Sequence of chain 1.B:
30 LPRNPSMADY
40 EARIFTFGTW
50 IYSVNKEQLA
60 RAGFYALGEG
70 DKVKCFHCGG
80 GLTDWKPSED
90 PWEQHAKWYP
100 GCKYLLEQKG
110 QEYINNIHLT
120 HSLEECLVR

This protein binds this small molecule.
Small molecule (SMILES): CC[C@H](N)C(=O)N[C@@H]1C(=O)N2[C@@H](CC[C@@H]1CO)CC[C@H]2C(=O)NC(c1ccccc1)c1ccccc1

Binding-site contacts:
Ligand atom N contacts residue GLU88 of chain 1.B at 2.7 Å (salt-bridge).
Ligand atom CBC contacts residue THR82 of chain 1.B at 3.6 Å.
Ligand atom OAD contacts residue TYR98 of chain 1.B at 3.3 Å (h-bond).
Ligand atom CAJ contacts residue LEU81 of chain 1.B at 3.5 Å (hydrophobic).
Ligand atom CAU contacts residue TRP97 of chain 1.B at 3.6 Å (hydrophobic).
Ligand atom NAX contacts residue THR82 of chain 1.B at 3.1 Å (h-bond).
Ligand atom CAL contacts residue LYS71 of chain 1.B at 3.6 Å.
Ligand atom CAN contacts residue GLY80 of chain 1.B at 3.7 Å.
Ligand atom CAA contacts residue TRP84 of chain 1.B at 3.9 Å (hydrophobic).
Ligand atom CAV contacts residue TYR98 of chain 1.B at 3.8 Å (hydrophobic).
Ligand atom CAJ contacts residue LYS71 of chain 1.B at 3.9 Å.
Ligand atom CA contacts residue GLU88 of chain 1.B at 3.5 Å.
Ligand atom CBB contacts residue GLY80 of chain 1.B at 3.8 Å.
Ligand atom CAG contacts residue GLY80 of chain 1.B at 3.8 Å.
Ligand atom CBG contacts residue TYR98 of chain 1.B at 3.8 Å (hydrophobic).
Ligand atom OAE contacts residue THR82 of chain 1.B at 3.4 Å (h-bond).
Ligand atom OAD contacts residue GLY80 of chain 1.B at 3.3 Å (h-bond).
Ligand atom CAN contacts residue LEU81 of chain 1.B at 3.7 Å (hydrophobic).
Ligand atom NAW contacts residue GLY80 of chain 1.B at 3.6 Å.
Ligand atom OAE contacts residue LEU81 of chain 1.B at 3.7 Å.
Ligand atom C contacts residue THR82 of chain 1.B at 3.8 Å.
Ligand atom CAA contacts residue THR82 of chain 1.B at 3.4 Å.
Ligand atom CAA contacts residue GLN93 of chain 1.B at 3.8 Å.
Ligand atom CAJ contacts residue GLY80 of chain 1.B at 3.6 Å.
Ligand atom CA contacts residue THR82 of chain 1.B at 3.4 Å.
Ligand atom CAZ contacts residue GLY80 of chain 1.B at 3.2 Å.
Ligand atom CBF contacts residue TRP97 of chain 1.B at 3.6 Å (hydrophobic).
Ligand atom CAP contacts residue LYS71 of chain 1.B at 3.8 Å.
Ligand atom CB contacts residue GLU88 of chain 1.B at 3.2 Å.
Ligand atom CA contacts residue ASP83 of chain 1.B at 3.2 Å.
Ligand atom CAN contacts residue THR82 of chain 1.B at 3.6 Å.
Ligand atom CBG contacts residue GLY80 of chain 1.B at 3.5 Å.
Ligand atom CAZ contacts residue TYR98 of chain 1.B at 3.8 Å (hydrophobic).
Ligand atom CAA contacts residue LEU81 of chain 1.B at 3.6 Å (hydrophobic).
Ligand atom CAO contacts residue THR82 of chain 1.B at 3.5 Å.
Ligand atom O contacts residue GLN93 of chain 1.B at 3.5 Å (h-bond).
Ligand atom O contacts residue TRP97 of chain 1.B at 3.3 Å (h-bond).
Ligand atom N contacts residue ASP83 of chain 1.B at 3.2 Å (salt-bridge).
Ligand atom CB contacts residue GLN93 of chain 1.B at 3.2 Å.
Ligand atom CAK contacts residue THR82 of chain 1.B at 3.9 Å.